Sequence of chain 1.E:
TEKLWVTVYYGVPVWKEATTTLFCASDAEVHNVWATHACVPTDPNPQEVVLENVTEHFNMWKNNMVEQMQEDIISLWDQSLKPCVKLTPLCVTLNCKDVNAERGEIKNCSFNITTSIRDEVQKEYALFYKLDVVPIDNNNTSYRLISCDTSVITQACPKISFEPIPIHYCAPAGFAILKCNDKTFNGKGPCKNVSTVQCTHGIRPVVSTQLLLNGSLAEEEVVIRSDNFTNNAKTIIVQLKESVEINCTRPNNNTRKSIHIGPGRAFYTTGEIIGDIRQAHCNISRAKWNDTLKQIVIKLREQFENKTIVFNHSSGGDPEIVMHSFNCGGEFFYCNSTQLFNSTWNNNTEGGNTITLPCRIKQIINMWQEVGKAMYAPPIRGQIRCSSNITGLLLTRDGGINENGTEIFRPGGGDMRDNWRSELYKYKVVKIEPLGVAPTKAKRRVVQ

Binding-site contacts:
Ligand atom O5 contacts residue TYR141 of chain 1.E at 2.7 Å.
Ligand atom C4 contacts residue TYR141 of chain 1.E at 3.5 Å (hydrophobic).
Ligand atom C5 contacts residue ASN124 of chain 1.E at 3.3 Å.
Ligand atom O6 contacts residue GLY287 of chain 1.E at 4.0 Å.
Ligand atom N2 contacts residue ASN124 of chain 1.E at 3.1 Å (h-bond).
Ligand atom C2 contacts residue TYR141 of chain 1.E at 3.2 Å (hydrophobic).
Ligand atom O6 contacts residue ASN124 of chain 1.E at 4.2 Å.
Ligand atom C4 contacts residue ASN124 of chain 1.E at 4.1 Å.
Ligand atom C6 contacts residue TYR141 of chain 1.E at 3.1 Å (hydrophobic).
Ligand atom C2 contacts residue ASN124 of chain 1.E at 2.6 Å.
Ligand atom C1 contacts residue ASN124 of chain 1.E at 1.4 Å.
Ligand atom C1 contacts residue TYR141 of chain 1.E at 3.5 Å (hydrophobic).
Ligand atom C8 contacts residue GLU288 of chain 1.E at 3.7 Å.
Ligand atom N2 contacts residue CYS125 of chain 1.E at 4.5 Å.
Ligand atom N2 contacts residue TYR141 of chain 1.E at 3.4 Å.
Ligand atom O6 contacts residue TYR141 of chain 1.E at 3.6 Å.
Ligand atom O4 contacts residue TYR141 of chain 1.E at 4.3 Å.
Ligand atom C3 contacts residue TYR141 of chain 1.E at 4.0 Å (hydrophobic).
Ligand atom C7 contacts residue ASN124 of chain 1.E at 3.8 Å.
Ligand atom O5 contacts residue ASN124 of chain 1.E at 2.1 Å (h-bond).
Ligand atom C6 contacts residue ASN124 of chain 1.E at 4.3 Å.
Ligand atom C3 contacts residue ASN124 of chain 1.E at 3.9 Å.
Ligand atom O6 contacts residue LEU143 of chain 1.E at 4.0 Å.
Ligand atom C7 contacts residue SER126 of chain 1.E at 3.5 Å.
Ligand atom C5 contacts residue TYR141 of chain 1.E at 3.4 Å (hydrophobic).
Ligand atom N2 contacts residue SER126 of chain 1.E at 3.7 Å.
Ligand atom C6 contacts residue GLY287 of chain 1.E at 4.4 Å.
Ligand atom C8 contacts residue SER126 of chain 1.E at 2.6 Å.
Ligand atom O3 contacts residue TYR141 of chain 1.E at 3.6 Å.
Ligand atom O7 contacts residue SER126 of chain 1.E at 4.2 Å.
Ligand atom O7 contacts residue ASN124 of chain 1.E at 3.4 Å (h-bond).

A small-molecule ligand and the protein it binds are described below.
Small molecule (SMILES): CC(=O)N[C@H]1[C@H](O[C@H]2[C@H](O)[C@@H](NC(C)=O)CO[C@@H]2CO)O[C@H](CO)[C@@H](O[C@@H]2O[C@H](CO)[C@@H](O)[C@H](O)[C@@H]2O)[C@@H]1O